Sequence of chain 1.A:
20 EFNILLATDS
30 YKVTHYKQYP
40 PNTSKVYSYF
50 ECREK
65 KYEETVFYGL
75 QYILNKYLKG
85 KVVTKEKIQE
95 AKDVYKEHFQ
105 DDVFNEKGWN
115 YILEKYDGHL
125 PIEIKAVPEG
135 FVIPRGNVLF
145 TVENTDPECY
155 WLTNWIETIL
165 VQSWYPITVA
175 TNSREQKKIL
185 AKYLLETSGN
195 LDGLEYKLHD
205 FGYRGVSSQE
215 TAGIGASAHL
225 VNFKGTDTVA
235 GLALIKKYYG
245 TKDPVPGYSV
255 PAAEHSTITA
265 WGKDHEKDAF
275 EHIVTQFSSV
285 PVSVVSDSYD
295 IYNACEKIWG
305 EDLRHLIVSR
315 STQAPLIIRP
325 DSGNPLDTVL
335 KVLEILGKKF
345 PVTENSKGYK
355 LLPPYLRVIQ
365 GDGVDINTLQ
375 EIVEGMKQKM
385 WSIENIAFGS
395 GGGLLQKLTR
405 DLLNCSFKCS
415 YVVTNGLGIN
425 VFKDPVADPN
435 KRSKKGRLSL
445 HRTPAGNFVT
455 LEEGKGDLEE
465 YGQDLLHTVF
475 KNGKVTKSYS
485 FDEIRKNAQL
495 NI

This protein binds this small molecule.
Small molecule (SMILES): O=C(O)c1cccnc1

Binding-site contacts:
Ligand atom C1 contacts residue ARG323 of chain 1.A at 3.9 Å.
Ligand atom N contacts residue PHE205 of chain 1.A at 3.7 Å.
Ligand atom C4 contacts residue TYR30 of chain 1.B at 3.7 Å (hydrophobic).
Ligand atom O1 contacts residue PHE205 of chain 1.A at 3.5 Å.
Ligand atom C5 contacts residue ARG208 of chain 1.A at 3.4 Å.
Ligand atom C3 contacts residue PHE205 of chain 1.A at 3.6 Å (hydrophobic).
Ligand atom O2 contacts residue ALA256 of chain 1.A at 3.8 Å.
Ligand atom C4 contacts residue ASP231 of chain 1.A at 4.2 Å.
Ligand atom C3 contacts residue ASP231 of chain 1.A at 3.3 Å.
Ligand atom O1 contacts residue TYR30 of chain 1.B at 3.7 Å.
Ligand atom C5 contacts residue PHE205 of chain 1.A at 3.7 Å (hydrophobic).
Ligand atom C4 contacts residue PHE205 of chain 1.A at 3.8 Å (hydrophobic).
Ligand atom O2 contacts residue TYR30 of chain 1.B at 3.4 Å.
Ligand atom C2 contacts residue TYR30 of chain 1.B at 3.5 Å (hydrophobic).
Ligand atom C2 contacts residue PHE205 of chain 1.A at 3.8 Å (hydrophobic).
Ligand atom C6 contacts residue ASP231 of chain 1.A at 3.9 Å.
Ligand atom C5 contacts residue PRP1 of chain 1.C at 4.1 Å.
Ligand atom O2 contacts residue ASP231 of chain 1.A at 3.0 Å (salt-bridge).
Ligand atom C6 contacts residue ALA256 of chain 1.A at 4.3 Å (hydrophobic).
Ligand atom C1 contacts residue TYR30 of chain 1.B at 3.6 Å (hydrophobic).
Ligand atom C6 contacts residue PHE205 of chain 1.A at 3.5 Å (hydrophobic).
Ligand atom C4 contacts residue ASP28 of chain 1.B at 3.7 Å.
Ligand atom C2 contacts residue ASP231 of chain 1.A at 4.0 Å.
Ligand atom C4 contacts residue ARG208 of chain 1.A at 3.8 Å.
Ligand atom C6 contacts residue TYR30 of chain 1.B at 3.4 Å (hydrophobic).
Ligand atom O1 contacts residue ALA257 of chain 1.A at 4.5 Å.
Ligand atom C3 contacts residue TYR30 of chain 1.B at 3.5 Å (hydrophobic).
Ligand atom O1 contacts residue ARG323 of chain 1.A at 3.3 Å (salt-bridge).
Ligand atom N contacts residue TYR30 of chain 1.B at 3.5 Å (h-bond).
Ligand atom C5 contacts residue TYR30 of chain 1.B at 3.8 Å (hydrophobic).
Ligand atom C1 contacts residue PRP1 of chain 1.C at 4.1 Å.
Ligand atom C1 contacts residue PHE205 of chain 1.A at 3.6 Å (hydrophobic).
Ligand atom N contacts residue ARG323 of chain 1.A at 4.5 Å.
Ligand atom O1 contacts residue ALA256 of chain 1.A at 4.0 Å.
Ligand atom O2 contacts residue PHE205 of chain 1.A at 3.8 Å.
Ligand atom N contacts residue PRP1 of chain 1.C at 3.3 Å.
Ligand atom N contacts residue ARG208 of chain 1.A at 4.0 Å.

Sequence of chain 1.B:
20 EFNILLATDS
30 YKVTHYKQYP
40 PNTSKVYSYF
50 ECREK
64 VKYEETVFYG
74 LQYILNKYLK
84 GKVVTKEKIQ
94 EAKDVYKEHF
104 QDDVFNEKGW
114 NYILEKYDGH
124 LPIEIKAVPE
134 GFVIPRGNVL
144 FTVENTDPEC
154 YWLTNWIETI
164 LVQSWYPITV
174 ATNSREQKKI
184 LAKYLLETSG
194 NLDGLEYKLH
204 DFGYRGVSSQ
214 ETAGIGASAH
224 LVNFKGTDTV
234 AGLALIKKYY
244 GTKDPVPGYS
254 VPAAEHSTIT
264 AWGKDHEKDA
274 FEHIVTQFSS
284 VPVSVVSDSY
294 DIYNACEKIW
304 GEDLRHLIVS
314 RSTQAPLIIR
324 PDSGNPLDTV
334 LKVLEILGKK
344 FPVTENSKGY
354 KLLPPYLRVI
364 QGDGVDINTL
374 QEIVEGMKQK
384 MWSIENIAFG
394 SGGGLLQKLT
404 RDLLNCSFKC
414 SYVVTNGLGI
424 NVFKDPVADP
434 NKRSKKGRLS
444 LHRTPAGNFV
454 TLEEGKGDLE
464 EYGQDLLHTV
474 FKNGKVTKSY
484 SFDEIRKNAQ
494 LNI